A protein and the small-molecule ligand that binds it are described below.
Small molecule (SMILES): CC(=O)NCCCC[C@H](NC(=O)CNC(=O)CNC(=O)[C@@H](N)[C@@H](C)O)C(=O)N[C@@H](C)C(=O)N1CCC[C@H]1C(=O)N[C@@H](CCCN=C(N)N)C(=O)N[C@@H](CCCCN)C(=O)N[C@H](C=O)CCC(N)=O

Binding-site contacts:
Ligand atom CH contacts residue VAL30 of chain 1.B at 3.7 Å (hydrophobic).
Ligand atom NH1 contacts residue ASN81 of chain 1.B at 3.8 Å.
Ligand atom CB contacts residue SER85 of chain 1.B at 3.6 Å.
Ligand atom CA contacts residue GLU82 of chain 1.B at 3.3 Å.
Ligand atom NH2 contacts residue GLU78 of chain 1.B at 2.6 Å (salt-bridge).
Ligand atom CA contacts residue ASN81 of chain 1.B at 3.8 Å.
Ligand atom CD contacts residue THR79 of chain 1.B at 3.3 Å.
Ligand atom OH contacts residue TYR38 of chain 1.B at 3.8 Å.
Ligand atom NE contacts residue ASN81 of chain 1.B at 3.3 Å (h-bond).
Ligand atom N contacts residue ASN81 of chain 1.B at 2.8 Å (h-bond).
Ligand atom O contacts residue ILE87 of chain 1.B at 3.2 Å.
Ligand atom NH2 contacts residue ASP83 of chain 1.B at 3.0 Å (salt-bridge).
Ligand atom CH3 contacts residue PRO25 of chain 1.B at 3.6 Å (hydrophobic).
Ligand atom NE contacts residue THR79 of chain 1.B at 3.2 Å (h-bond).
Ligand atom CH contacts residue ILE87 of chain 1.B at 3.6 Å (hydrophobic).
Ligand atom O contacts residue GLU82 of chain 1.B at 2.8 Å (salt-bridge).
Ligand atom CB contacts residue ASN81 of chain 1.B at 3.7 Å.
Ligand atom CA contacts residue PHE80 of chain 1.B at 3.2 Å (hydrophobic).
Ligand atom C contacts residue ASN81 of chain 1.B at 3.6 Å.
Ligand atom CZ contacts residue ASN81 of chain 1.B at 3.1 Å.
Ligand atom CD contacts residue ILE87 of chain 1.B at 3.5 Å (hydrophobic).
Ligand atom NE contacts residue GLU78 of chain 1.B at 3.1 Å (salt-bridge).
Ligand atom NH2 contacts residue ASN81 of chain 1.B at 2.8 Å (h-bond).
Ligand atom O contacts residue GLU82 of chain 1.B at 3.8 Å.
Ligand atom CB contacts residue PHE80 of chain 1.B at 3.8 Å (hydrophobic).
Ligand atom OH contacts residue ASN81 of chain 1.B at 3.0 Å (h-bond).
Ligand atom O contacts residue ASN81 of chain 1.B at 3.2 Å.
Ligand atom C contacts residue ASN81 of chain 1.B at 3.6 Å.
Ligand atom C contacts residue PHE80 of chain 1.B at 3.5 Å (hydrophobic).
Ligand atom CG contacts residue PHE80 of chain 1.B at 3.6 Å (hydrophobic).
Ligand atom CZ contacts residue GLU78 of chain 1.B at 3.3 Å.
Ligand atom NH1 contacts residue GLU82 of chain 1.B at 3.5 Å (salt-bridge).
Ligand atom CB contacts residue GLU82 of chain 1.B at 3.6 Å.
Ligand atom NZ contacts residue ILE87 of chain 1.B at 3.6 Å.
Ligand atom O contacts residue VAL35 of chain 1.B at 3.8 Å.
Ligand atom CG contacts residue ASN81 of chain 1.B at 3.8 Å.
Ligand atom CA contacts residue ASN81 of chain 1.B at 3.5 Å.
Ligand atom NZ contacts residue VAL30 of chain 1.B at 3.6 Å.
Ligand atom CG contacts residue GLU82 of chain 1.B at 3.8 Å.
Ligand atom N contacts residue PHE80 of chain 1.B at 2.9 Å (h-bond).

Sequence of chain 1.B:
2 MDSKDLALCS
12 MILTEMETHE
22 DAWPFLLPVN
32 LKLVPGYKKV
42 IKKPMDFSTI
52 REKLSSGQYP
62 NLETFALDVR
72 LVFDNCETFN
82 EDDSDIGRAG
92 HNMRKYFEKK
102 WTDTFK